Binding-site contacts:
Ligand atom C08 contacts residue TRP56 of chain 3.A at 3.5 Å (hydrophobic).
Ligand atom C06 contacts residue TRP56 of chain 3.A at 3.9 Å (hydrophobic).
Ligand atom C20 contacts residue ALA53 of chain 3.A at 3.8 Å (hydrophobic).
Ligand atom C10 contacts residue TRP56 of chain 3.A at 3.4 Å (hydrophobic).
Ligand atom C04 contacts residue MET85 of chain 3.A at 4.1 Å (hydrophobic).
Ligand atom C05 contacts residue SER103 of chain 3.A at 3.5 Å.
Ligand atom C13 contacts residue SER103 of chain 3.A at 3.4 Å.
Ligand atom C16 contacts residue ASP46 of chain 3.A at 3.4 Å.
Ligand atom O02 contacts residue LEU83 of chain 3.A at 3.6 Å.
Ligand atom C17 contacts residue ASP46 of chain 3.A at 4.1 Å.
Ligand atom C03 contacts residue PHE104 of chain 3.A at 3.6 Å (hydrophobic).
Ligand atom C01 contacts residue LEU83 of chain 3.A at 4.0 Å (hydrophobic).
Ligand atom O18 contacts residue ASP46 of chain 3.A at 3.2 Å (salt-bridge).
Ligand atom C11 contacts residue TRP56 of chain 3.A at 3.9 Å (hydrophobic).
Ligand atom O02 contacts residue PHE104 of chain 3.A at 4.0 Å.
Ligand atom C11 contacts residue PHE422 of chain 3.A at 4.0 Å (hydrophobic).
Ligand atom C14 contacts residue SER103 of chain 3.A at 4.0 Å.
Ligand atom C04 contacts residue SER103 of chain 3.A at 3.9 Å.
Ligand atom C03 contacts residue TRP56 of chain 3.A at 3.6 Å (hydrophobic).
Ligand atom C13 contacts residue PHE422 of chain 3.A at 3.7 Å (hydrophobic).
Ligand atom C08 contacts residue PHE422 of chain 3.A at 3.8 Å (hydrophobic).
Ligand atom C15 contacts residue PHE44 of chain 3.A at 3.4 Å (hydrophobic).
Ligand atom C20 contacts residue PHE104 of chain 3.A at 3.5 Å (hydrophobic).
Ligand atom C01 contacts residue ALA53 of chain 3.A at 3.4 Å (hydrophobic).
Ligand atom C05 contacts residue PHE422 of chain 3.A at 3.5 Å (hydrophobic).
Ligand atom C01 contacts residue TRP33 of chain 3.A at 4.1 Å (hydrophobic).
Ligand atom C19 contacts residue TRP56 of chain 3.A at 3.8 Å (hydrophobic).
Ligand atom N09 contacts residue TRP56 of chain 3.A at 3.8 Å.
Ligand atom C17 contacts residue PHE104 of chain 3.A at 4.1 Å (hydrophobic).
Ligand atom C05 contacts residue TRP56 of chain 3.A at 4.1 Å (hydrophobic).
Ligand atom C11 contacts residue GLU421 of chain 3.A at 3.4 Å.
Ligand atom C04 contacts residue PHE104 of chain 3.A at 4.0 Å (hydrophobic).
Ligand atom C19 contacts residue PHE104 of chain 3.A at 3.9 Å (hydrophobic).
Ligand atom C01 contacts residue ARG57 of chain 3.A at 3.6 Å.
Ligand atom O02 contacts residue TRP56 of chain 3.A at 4.0 Å.
Ligand atom C04 contacts residue TRP56 of chain 3.A at 3.9 Å (hydrophobic).
Ligand atom C16 contacts residue PHE44 of chain 3.A at 3.4 Å (hydrophobic).
Ligand atom C19 contacts residue ALA53 of chain 3.A at 4.2 Å (hydrophobic).
Ligand atom C15 contacts residue ASP46 of chain 3.A at 4.2 Å.
Ligand atom C20 contacts residue TRP56 of chain 3.A at 3.5 Å (hydrophobic).

Sequence of chain 3.A:
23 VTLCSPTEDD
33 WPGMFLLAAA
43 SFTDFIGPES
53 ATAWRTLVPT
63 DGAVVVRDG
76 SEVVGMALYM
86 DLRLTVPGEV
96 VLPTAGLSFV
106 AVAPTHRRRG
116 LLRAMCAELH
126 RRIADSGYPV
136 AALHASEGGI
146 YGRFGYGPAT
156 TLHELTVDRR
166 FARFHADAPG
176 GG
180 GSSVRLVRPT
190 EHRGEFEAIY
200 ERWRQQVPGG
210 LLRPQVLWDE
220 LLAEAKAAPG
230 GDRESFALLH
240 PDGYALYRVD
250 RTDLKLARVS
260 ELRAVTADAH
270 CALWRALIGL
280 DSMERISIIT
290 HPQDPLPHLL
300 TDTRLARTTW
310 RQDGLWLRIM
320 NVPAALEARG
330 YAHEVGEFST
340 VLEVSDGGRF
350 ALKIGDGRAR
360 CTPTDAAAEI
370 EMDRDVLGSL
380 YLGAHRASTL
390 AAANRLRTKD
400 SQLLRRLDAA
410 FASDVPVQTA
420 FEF

A protein and the small-molecule ligand that binds it are described below.
Small molecule (SMILES): COc1ccc([C@H](CN(C)C)C2(O)CCCCC2)cc1